Sequence of chain 5.A:
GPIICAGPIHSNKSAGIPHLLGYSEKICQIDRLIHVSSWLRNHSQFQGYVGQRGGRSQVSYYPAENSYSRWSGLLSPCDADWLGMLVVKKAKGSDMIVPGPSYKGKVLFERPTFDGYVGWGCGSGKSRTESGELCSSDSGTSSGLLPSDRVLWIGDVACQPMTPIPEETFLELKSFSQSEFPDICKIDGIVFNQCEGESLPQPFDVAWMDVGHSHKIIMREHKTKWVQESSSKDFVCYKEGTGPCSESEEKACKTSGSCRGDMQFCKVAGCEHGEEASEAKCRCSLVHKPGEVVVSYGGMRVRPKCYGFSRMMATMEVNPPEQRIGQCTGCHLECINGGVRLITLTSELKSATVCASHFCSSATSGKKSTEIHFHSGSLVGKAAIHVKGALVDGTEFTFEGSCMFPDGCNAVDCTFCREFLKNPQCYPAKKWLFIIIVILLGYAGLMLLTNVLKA

Binding-site contacts:
Ligand atom C3 contacts residue ASN33 of chain 5.A at 4.1 Å.
Ligand atom C1 contacts residue SER35 of chain 5.A at 3.7 Å.
Ligand atom C7 contacts residue ASN33 of chain 5.A at 3.5 Å.
Ligand atom C2 contacts residue ASN33 of chain 5.A at 3.3 Å.
Ligand atom O3 contacts residue ASN33 of chain 5.A at 3.9 Å.
Ligand atom O6 contacts residue ALA36 of chain 5.A at 4.3 Å.
Ligand atom O7 contacts residue ASN33 of chain 5.A at 2.9 Å (h-bond).
Ligand atom C1 contacts residue ASN33 of chain 5.A at 4.3 Å.
Ligand atom O5 contacts residue SER35 of chain 5.A at 3.4 Å (h-bond).
Ligand atom N2 contacts residue ASN33 of chain 5.A at 3.6 Å.
Ligand atom O7 contacts residue SER35 of chain 5.A at 4.3 Å.

A small-molecule ligand and the protein it binds are described below.
Small molecule (SMILES): CC(=O)N[C@H]1[C@H](O[C@H]2[C@H](O)[C@@H](NC(C)=O)CO[C@@H]2CO)O[C@H](CO)[C@@H](O)[C@@H]1O